Binding-site contacts:
Ligand atom O7 contacts residue ARG109 of chain 1.E at 3.7 Å.
Ligand atom C5 contacts residue ASN157 of chain 1.D at 3.6 Å.
Ligand atom C8 contacts residue ASP156 of chain 1.D at 3.4 Å.
Ligand atom C8 contacts residue ASN157 of chain 1.D at 4.2 Å.
Ligand atom C7 contacts residue ASN157 of chain 1.D at 4.0 Å.
Ligand atom C2 contacts residue ASN157 of chain 1.D at 2.6 Å.
Ligand atom N2 contacts residue ARG109 of chain 1.E at 4.2 Å.
Ligand atom O5 contacts residue ASN157 of chain 1.D at 2.2 Å (h-bond).
Ligand atom C7 contacts residue ARG109 of chain 1.E at 3.5 Å.
Ligand atom C1 contacts residue ASN157 of chain 1.D at 1.4 Å.
Ligand atom C8 contacts residue ARG109 of chain 1.E at 3.2 Å.
Ligand atom C3 contacts residue ASN157 of chain 1.D at 3.9 Å.
Ligand atom N2 contacts residue ASN157 of chain 1.D at 3.0 Å.
Ligand atom N2 contacts residue ASP156 of chain 1.D at 4.4 Å.
Ligand atom C4 contacts residue ASN157 of chain 1.D at 4.2 Å.

Sequence of chain 1.E:
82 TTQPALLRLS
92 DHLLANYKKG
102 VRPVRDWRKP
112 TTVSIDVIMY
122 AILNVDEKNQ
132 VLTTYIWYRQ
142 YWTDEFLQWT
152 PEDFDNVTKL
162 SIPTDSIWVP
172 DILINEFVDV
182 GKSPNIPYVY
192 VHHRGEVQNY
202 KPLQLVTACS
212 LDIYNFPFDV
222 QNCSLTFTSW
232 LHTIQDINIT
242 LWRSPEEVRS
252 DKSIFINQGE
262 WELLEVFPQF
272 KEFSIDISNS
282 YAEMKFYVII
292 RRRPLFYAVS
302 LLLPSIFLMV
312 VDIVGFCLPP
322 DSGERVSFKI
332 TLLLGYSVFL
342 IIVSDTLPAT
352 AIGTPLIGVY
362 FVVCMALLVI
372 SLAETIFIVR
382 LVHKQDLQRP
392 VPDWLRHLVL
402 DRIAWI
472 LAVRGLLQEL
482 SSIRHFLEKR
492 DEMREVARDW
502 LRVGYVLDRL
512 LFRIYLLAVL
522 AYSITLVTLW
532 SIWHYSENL

The small molecule below binds the protein below.
Small molecule (SMILES): CC(=O)N[C@@H]1[C@@H](O)[C@H](O)[C@@H](CO)O[C@H]1O

Sequence of chain 1.D:
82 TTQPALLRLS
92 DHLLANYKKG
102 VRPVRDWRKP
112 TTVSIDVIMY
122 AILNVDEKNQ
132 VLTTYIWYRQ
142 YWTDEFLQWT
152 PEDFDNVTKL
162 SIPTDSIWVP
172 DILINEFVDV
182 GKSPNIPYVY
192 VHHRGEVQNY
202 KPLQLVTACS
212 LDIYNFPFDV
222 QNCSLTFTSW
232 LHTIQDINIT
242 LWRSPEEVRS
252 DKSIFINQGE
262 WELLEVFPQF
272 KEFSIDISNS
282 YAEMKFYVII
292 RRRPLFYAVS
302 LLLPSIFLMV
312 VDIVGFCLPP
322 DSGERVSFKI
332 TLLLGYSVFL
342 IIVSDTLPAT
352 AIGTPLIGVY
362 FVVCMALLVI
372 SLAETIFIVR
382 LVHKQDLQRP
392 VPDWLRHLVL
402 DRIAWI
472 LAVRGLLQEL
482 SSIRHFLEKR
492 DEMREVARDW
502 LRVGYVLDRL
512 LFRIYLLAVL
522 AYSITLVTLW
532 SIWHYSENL